Binding-site contacts:
Ligand atom N3A contacts residue PHE186 of chain 29.A at 4.0 Å.
Ligand atom C1C contacts residue TYR128 of chain 29.A at 3.7 Å (hydrophobic).
Ligand atom C5B contacts residue MET224 of chain 29.A at 3.8 Å (hydrophobic).
Ligand atom O1B contacts residue ILE104 of chain 29.A at 3.9 Å.
Ligand atom C5A contacts residue VAL176 of chain 29.A at 3.6 Å (hydrophobic).
Ligand atom C2C contacts residue TYR197 of chain 29.A at 3.7 Å (hydrophobic).
Ligand atom N2 contacts residue LEU106 of chain 29.A at 3.8 Å.
Ligand atom C1B contacts residue TYR128 of chain 29.A at 3.6 Å (hydrophobic).
Ligand atom C4 contacts residue LEU106 of chain 29.A at 3.9 Å (hydrophobic).
Ligand atom C1C contacts residue LEU106 of chain 29.A at 3.8 Å (hydrophobic).
Ligand atom C4A contacts residue PRO174 of chain 29.A at 3.1 Å (hydrophobic).
Ligand atom C6B contacts residue TYR128 of chain 29.A at 3.3 Å (hydrophobic).
Ligand atom C4C contacts residue VAL188 of chain 29.A at 3.7 Å (hydrophobic).
Ligand atom C5A contacts residue ALA150 of chain 29.A at 3.6 Å (hydrophobic).
Ligand atom C2A contacts residue TYR152 of chain 29.A at 3.6 Å (hydrophobic).
Ligand atom N3A contacts residue ALA24 of chain 29.C at 3.8 Å.
Ligand atom C5A contacts residue PHE186 of chain 29.A at 3.5 Å (hydrophobic).
Ligand atom O1 contacts residue MET221 of chain 29.A at 3.9 Å.
Ligand atom C3C contacts residue TYR128 of chain 29.A at 3.4 Å (hydrophobic).
Ligand atom C5 contacts residue LEU106 of chain 29.A at 3.8 Å (hydrophobic).
Ligand atom O1 contacts residue LEU106 of chain 29.A at 3.8 Å.
Ligand atom C1B contacts residue VAL188 of chain 29.A at 3.8 Å (hydrophobic).
Ligand atom C1B contacts residue ILE104 of chain 29.A at 4.0 Å (hydrophobic).
Ligand atom C5B contacts residue PHE186 of chain 29.A at 3.9 Å (hydrophobic).
Ligand atom C5B contacts residue TYR128 of chain 29.A at 4.0 Å (hydrophobic).
Ligand atom C4 contacts residue TYR197 of chain 29.A at 3.8 Å (hydrophobic).
Ligand atom C3B contacts residue TYR152 of chain 29.A at 3.7 Å (hydrophobic).
Ligand atom N3A contacts residue PRO174 of chain 29.A at 3.7 Å.
Ligand atom O1B contacts residue TYR128 of chain 29.A at 3.4 Å (h-bond).
Ligand atom C6B contacts residue ILE104 of chain 29.A at 3.6 Å (hydrophobic).
Ligand atom C4B contacts residue TYR152 of chain 29.A at 3.8 Å (hydrophobic).
Ligand atom N3A contacts residue TYR152 of chain 29.A at 3.5 Å.
Ligand atom C2B contacts residue VAL188 of chain 29.A at 3.5 Å (hydrophobic).
Ligand atom C4C contacts residue VAL191 of chain 29.A at 3.0 Å (hydrophobic).
Ligand atom C5C contacts residue VAL191 of chain 29.A at 3.8 Å (hydrophobic).
Ligand atom C2A contacts residue PHE186 of chain 29.A at 3.3 Å (hydrophobic).
Ligand atom C2C contacts residue MET221 of chain 29.A at 4.0 Å (hydrophobic).
Ligand atom C3B contacts residue VAL188 of chain 29.A at 3.8 Å (hydrophobic).
Ligand atom O1A contacts residue PHE186 of chain 29.A at 3.0 Å.
Ligand atom C4B contacts residue PHE186 of chain 29.A at 3.6 Å (hydrophobic).

The small molecule below binds the protein below.
Small molecule (SMILES): Cc1cc(CCCCCOc2ccc(C3=NCCO3)cc2)on1

Sequence of chain 29.A:
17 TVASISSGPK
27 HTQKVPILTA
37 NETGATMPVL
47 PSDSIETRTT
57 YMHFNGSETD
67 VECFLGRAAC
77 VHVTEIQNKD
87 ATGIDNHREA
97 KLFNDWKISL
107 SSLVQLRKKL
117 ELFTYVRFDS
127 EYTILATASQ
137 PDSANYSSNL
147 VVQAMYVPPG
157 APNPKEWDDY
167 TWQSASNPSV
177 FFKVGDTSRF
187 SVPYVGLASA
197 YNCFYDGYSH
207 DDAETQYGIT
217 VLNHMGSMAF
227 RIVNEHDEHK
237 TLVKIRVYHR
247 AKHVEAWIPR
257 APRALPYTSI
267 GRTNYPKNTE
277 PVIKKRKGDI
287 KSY

Sequence of chain 29.C:
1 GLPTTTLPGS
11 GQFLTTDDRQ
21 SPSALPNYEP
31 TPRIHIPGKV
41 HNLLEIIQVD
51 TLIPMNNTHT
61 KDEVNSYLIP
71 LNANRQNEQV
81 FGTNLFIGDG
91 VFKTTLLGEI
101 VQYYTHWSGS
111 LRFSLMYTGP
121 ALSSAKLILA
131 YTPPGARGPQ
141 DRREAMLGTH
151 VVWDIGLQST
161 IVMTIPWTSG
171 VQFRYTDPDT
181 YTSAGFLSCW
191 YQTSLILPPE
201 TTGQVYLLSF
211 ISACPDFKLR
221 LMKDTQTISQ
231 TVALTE